Binding-site contacts:
Ligand atom C2 contacts residue LEU382 of chain 1.E at 3.6 Å (hydrophobic).
Ligand atom O3G contacts residue ARG360 of chain 1.D at 3.3 Å (salt-bridge).
Ligand atom C5' contacts residue ARG360 of chain 1.D at 3.8 Å.
Ligand atom PB contacts residue THR239 of chain 1.E at 3.5 Å.
Ligand atom O3B contacts residue PRO237 of chain 1.E at 3.4 Å (h-bond).
Ligand atom C8 contacts residue THR243 of chain 1.E at 3.7 Å.
Ligand atom PB contacts residue LYS241 of chain 1.E at 3.8 Å.
Ligand atom O1A contacts residue ARG360 of chain 1.D at 2.8 Å (salt-bridge).
Ligand atom N7 contacts residue THR243 of chain 1.E at 3.3 Å (h-bond).
Ligand atom S1G contacts residue ARG360 of chain 1.D at 3.0 Å (salt-bridge).
Ligand atom O1B contacts residue THR242 of chain 1.E at 3.7 Å.
Ligand atom PG contacts residue ARG360 of chain 1.D at 3.2 Å.
Ligand atom O1B contacts residue LYS241 of chain 1.E at 2.3 Å (salt-bridge).
Ligand atom S1G contacts residue PRO237 of chain 1.E at 3.4 Å (h-bond).
Ligand atom N3 contacts residue ILE420 of chain 1.E at 3.7 Å.
Ligand atom C5 contacts residue THR243 of chain 1.E at 3.8 Å.
Ligand atom O3' contacts residue ASN227 of chain 1.D at 3.4 Å (h-bond).
Ligand atom O3A contacts residue ARG360 of chain 1.D at 3.6 Å.
Ligand atom O3G contacts residue SER333 of chain 1.D at 3.5 Å (h-bond).
Ligand atom PA contacts residue THR239 of chain 1.E at 3.6 Å.
Ligand atom O3B contacts residue ARG360 of chain 1.D at 3.0 Å (salt-bridge).
Ligand atom O1B contacts residue GLY240 of chain 1.E at 3.1 Å.
Ligand atom C8 contacts residue GLY240 of chain 1.E at 3.8 Å.
Ligand atom O3G contacts residue ARG361 of chain 1.D at 1.3 Å (salt-bridge).
Ligand atom O3B contacts residue THR239 of chain 1.E at 3.5 Å (h-bond).
Ligand atom O1B contacts residue THR239 of chain 1.E at 2.5 Å (h-bond).
Ligand atom N7 contacts residue GLY240 of chain 1.E at 3.6 Å.
Ligand atom O2A contacts residue THR243 of chain 1.E at 3.4 Å.
Ligand atom PA contacts residue ARG360 of chain 1.D at 3.2 Å.
Ligand atom S1G contacts residue ARG361 of chain 1.D at 2.9 Å (salt-bridge).
Ligand atom O2A contacts residue GLY240 of chain 1.E at 3.6 Å.
Ligand atom O3A contacts residue THR242 of chain 1.E at 3.8 Å.
Ligand atom O2B contacts residue THR242 of chain 1.E at 3.3 Å.
Ligand atom O1A contacts residue THR239 of chain 1.E at 2.5 Å (h-bond).
Ligand atom O5' contacts residue ARG360 of chain 1.D at 2.6 Å (salt-bridge).
Ligand atom N6 contacts residue TYR210 of chain 1.E at 3.8 Å.
Ligand atom O3B contacts residue ARG361 of chain 1.D at 3.6 Å (salt-bridge).
Ligand atom O2G contacts residue ARG361 of chain 1.D at 3.2 Å (salt-bridge).
Ligand atom O1A contacts residue GLY238 of chain 1.E at 3.0 Å (h-bond).
Ligand atom PG contacts residue ARG361 of chain 1.D at 2.4 Å.

Sequence of chain 1.E:
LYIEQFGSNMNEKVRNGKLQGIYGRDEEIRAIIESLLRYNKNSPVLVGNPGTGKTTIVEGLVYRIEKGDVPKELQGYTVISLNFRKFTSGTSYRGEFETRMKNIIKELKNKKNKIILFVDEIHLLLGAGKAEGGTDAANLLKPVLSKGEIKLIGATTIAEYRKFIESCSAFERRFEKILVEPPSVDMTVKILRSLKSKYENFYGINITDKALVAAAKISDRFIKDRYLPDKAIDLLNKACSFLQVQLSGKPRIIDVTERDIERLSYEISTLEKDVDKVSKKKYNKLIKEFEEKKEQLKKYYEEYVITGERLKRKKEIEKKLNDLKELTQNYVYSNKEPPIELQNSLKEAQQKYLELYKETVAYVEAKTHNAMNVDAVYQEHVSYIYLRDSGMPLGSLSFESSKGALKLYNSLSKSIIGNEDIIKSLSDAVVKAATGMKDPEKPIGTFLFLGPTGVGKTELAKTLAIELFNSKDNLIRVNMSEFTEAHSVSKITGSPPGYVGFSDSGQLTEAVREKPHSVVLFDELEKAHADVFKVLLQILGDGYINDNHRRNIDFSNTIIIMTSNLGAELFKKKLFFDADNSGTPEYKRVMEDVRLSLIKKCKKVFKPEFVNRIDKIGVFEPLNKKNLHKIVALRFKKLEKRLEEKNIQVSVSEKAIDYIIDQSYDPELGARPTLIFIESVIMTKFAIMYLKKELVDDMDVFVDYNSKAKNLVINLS

Sequence of chain 1.D:
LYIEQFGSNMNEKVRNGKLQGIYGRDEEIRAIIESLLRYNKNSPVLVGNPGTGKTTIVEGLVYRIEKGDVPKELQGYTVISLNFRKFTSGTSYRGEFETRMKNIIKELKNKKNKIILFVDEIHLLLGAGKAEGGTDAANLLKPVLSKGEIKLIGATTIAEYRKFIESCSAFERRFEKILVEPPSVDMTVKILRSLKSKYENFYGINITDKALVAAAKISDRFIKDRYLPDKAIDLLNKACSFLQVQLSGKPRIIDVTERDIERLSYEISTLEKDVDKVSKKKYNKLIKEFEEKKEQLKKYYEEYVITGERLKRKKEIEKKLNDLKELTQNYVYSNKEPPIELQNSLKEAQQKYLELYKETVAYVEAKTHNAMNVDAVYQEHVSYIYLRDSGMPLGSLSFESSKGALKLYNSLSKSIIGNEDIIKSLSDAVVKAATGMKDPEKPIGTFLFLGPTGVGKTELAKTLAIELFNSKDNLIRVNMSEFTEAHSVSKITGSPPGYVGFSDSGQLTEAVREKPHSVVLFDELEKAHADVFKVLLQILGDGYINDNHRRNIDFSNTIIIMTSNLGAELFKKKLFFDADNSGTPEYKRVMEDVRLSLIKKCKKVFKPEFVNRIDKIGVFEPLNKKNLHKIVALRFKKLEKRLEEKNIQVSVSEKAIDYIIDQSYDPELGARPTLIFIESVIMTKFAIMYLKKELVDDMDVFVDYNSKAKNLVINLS

The small molecule below binds the protein below.
Small molecule (SMILES): Nc1ncnc2c1ncn2[C@@H]1O[C@H](COP(=O)(O)OP(=O)(O)OP(O)(O)=S)[C@@H](O)[C@H]1O